Binding-site contacts:
Ligand atom C2 contacts residue ASN1134 of chain 1.A at 2.4 Å.
Ligand atom O5 contacts residue ASN1134 of chain 1.A at 2.4 Å (h-bond).
Ligand atom O7 contacts residue ASN1134 of chain 1.A at 3.7 Å.
Ligand atom C5 contacts residue ASN1134 of chain 1.A at 3.7 Å.
Ligand atom C1 contacts residue ASN1134 of chain 1.A at 1.4 Å.
Ligand atom C7 contacts residue ASN1134 of chain 1.A at 3.5 Å.
Ligand atom C3 contacts residue ASN1134 of chain 1.A at 3.8 Å.
Ligand atom C4 contacts residue ASN1134 of chain 1.A at 4.2 Å.
Ligand atom N2 contacts residue ASN1134 of chain 1.A at 2.9 Å (h-bond).

Sequence of chain 1.A:
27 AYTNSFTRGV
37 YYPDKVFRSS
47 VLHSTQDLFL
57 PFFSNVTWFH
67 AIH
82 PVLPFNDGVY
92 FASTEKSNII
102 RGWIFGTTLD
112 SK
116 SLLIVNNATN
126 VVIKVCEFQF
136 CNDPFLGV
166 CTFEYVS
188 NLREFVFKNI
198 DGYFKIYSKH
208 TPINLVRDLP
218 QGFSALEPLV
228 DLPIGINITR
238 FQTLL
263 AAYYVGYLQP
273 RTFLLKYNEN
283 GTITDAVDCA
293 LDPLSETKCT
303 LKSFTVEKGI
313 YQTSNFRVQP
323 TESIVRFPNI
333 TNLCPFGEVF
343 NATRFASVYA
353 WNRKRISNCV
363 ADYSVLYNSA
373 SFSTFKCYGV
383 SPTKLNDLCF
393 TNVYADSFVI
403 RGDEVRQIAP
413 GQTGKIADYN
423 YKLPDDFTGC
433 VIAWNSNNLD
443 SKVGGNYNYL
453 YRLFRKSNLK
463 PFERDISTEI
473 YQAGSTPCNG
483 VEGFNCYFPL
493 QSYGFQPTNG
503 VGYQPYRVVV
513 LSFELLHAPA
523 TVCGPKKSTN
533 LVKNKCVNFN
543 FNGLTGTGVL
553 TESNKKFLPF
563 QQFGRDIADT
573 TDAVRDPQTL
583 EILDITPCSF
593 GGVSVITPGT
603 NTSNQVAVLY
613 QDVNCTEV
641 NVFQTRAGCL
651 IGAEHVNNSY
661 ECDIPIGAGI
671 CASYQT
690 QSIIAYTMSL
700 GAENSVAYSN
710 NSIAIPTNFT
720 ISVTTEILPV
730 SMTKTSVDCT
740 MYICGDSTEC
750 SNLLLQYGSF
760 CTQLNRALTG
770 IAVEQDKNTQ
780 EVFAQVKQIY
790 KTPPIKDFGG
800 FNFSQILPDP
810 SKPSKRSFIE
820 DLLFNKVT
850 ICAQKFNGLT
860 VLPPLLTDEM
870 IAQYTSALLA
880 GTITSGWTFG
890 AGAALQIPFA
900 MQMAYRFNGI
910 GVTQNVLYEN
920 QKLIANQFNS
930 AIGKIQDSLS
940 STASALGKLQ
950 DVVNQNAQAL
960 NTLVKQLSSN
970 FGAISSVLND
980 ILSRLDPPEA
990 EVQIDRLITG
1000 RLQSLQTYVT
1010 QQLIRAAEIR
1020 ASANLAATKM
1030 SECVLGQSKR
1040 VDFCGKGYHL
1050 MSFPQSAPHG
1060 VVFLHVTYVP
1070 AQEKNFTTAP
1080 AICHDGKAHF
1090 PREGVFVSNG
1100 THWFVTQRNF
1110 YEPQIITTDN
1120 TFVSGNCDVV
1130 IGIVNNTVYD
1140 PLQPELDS

This protein binds this small molecule.
Small molecule (SMILES): CC(=O)N[C@H]1[C@H](O[C@H]2[C@H](O)[C@@H](NC(C)=O)CO[C@@H]2CO)O[C@H](CO)[C@@H](O)[C@@H]1O